Sequence of chain 2.OA:
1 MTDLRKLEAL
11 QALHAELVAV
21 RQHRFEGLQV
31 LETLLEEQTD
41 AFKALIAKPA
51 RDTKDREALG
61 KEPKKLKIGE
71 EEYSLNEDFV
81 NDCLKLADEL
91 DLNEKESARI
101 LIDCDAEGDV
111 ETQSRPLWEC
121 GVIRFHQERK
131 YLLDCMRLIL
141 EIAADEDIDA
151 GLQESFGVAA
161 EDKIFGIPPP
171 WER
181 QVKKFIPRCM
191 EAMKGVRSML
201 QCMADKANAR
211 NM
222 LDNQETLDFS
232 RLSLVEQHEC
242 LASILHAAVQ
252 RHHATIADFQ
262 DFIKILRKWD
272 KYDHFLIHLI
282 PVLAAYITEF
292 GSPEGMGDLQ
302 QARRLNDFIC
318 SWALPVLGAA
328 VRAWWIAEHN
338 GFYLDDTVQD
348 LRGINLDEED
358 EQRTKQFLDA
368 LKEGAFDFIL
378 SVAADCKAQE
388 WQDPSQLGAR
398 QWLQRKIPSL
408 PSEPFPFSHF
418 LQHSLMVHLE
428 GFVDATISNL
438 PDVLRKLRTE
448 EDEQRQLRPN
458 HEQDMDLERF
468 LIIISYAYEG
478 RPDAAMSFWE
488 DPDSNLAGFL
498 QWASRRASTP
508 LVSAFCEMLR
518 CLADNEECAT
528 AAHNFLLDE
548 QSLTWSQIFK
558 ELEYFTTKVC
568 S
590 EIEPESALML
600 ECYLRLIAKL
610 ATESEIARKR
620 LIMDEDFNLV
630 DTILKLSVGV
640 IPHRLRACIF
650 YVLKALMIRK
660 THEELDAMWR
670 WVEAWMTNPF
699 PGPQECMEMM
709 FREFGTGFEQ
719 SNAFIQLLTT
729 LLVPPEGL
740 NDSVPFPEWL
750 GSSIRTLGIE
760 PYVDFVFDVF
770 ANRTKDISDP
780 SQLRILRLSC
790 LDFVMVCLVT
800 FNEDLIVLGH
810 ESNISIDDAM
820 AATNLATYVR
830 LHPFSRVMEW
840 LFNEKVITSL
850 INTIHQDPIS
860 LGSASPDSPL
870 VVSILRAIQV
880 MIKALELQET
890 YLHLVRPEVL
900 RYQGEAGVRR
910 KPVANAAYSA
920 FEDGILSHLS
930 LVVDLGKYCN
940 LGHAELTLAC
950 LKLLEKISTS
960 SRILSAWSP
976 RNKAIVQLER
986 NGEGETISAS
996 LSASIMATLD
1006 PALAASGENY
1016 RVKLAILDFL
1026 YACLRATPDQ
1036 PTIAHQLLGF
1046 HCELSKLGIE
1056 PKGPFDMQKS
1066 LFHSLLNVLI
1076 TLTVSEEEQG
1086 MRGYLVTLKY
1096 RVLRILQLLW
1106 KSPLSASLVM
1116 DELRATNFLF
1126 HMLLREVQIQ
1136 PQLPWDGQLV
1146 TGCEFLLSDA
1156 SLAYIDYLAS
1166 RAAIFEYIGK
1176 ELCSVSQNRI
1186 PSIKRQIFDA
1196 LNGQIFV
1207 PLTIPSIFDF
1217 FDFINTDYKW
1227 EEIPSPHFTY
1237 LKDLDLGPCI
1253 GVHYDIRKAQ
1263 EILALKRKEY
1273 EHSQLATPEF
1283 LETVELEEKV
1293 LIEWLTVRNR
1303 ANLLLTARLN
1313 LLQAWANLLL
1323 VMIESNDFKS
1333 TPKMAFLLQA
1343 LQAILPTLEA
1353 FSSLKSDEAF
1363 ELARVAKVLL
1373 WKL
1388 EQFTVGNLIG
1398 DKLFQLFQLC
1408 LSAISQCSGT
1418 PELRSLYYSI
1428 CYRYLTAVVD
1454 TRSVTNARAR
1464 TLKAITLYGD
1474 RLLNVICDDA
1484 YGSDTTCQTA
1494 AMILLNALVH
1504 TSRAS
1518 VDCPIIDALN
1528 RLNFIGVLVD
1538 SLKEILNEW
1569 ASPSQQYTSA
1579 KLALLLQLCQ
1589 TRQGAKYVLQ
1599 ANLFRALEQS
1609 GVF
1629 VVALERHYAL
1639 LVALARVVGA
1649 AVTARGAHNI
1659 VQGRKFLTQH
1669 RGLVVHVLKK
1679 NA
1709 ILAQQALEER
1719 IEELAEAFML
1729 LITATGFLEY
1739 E

Binding-site contacts:
Ligand atom CE2 contacts residue ASN1072 of chain 2.OA at 4.4 Å.
Ligand atom CZ contacts residue ASN1072 of chain 2.OA at 3.5 Å.
Ligand atom CD1 contacts residue ASN1122 of chain 2.OA at 4.3 Å.
Ligand atom CA contacts residue HIS1126 of chain 2.OA at 4.3 Å.
Ligand atom CD1 contacts residue ALA1120 of chain 2.OA at 4.3 Å (hydrophobic).
Ligand atom CD2 contacts residue HIS1126 of chain 2.OA at 3.4 Å.
Ligand atom C contacts residue HIS1126 of chain 2.OA at 4.0 Å.
Ligand atom CD2 contacts residue LEU1129 of chain 2.OA at 4.2 Å (hydrophobic).
Ligand atom CE2 contacts residue GLN1063 of chain 2.OA at 3.3 Å.
Ligand atom CD1 contacts residue GLN1063 of chain 2.OA at 3.8 Å.
Ligand atom CG contacts residue ALA1120 of chain 2.OA at 4.4 Å (hydrophobic).
Ligand atom C contacts residue VAL1202 of chain 2.OA at 4.2 Å (hydrophobic).
Ligand atom CG contacts residue HIS1126 of chain 2.OA at 4.3 Å.
Ligand atom CG contacts residue GLN1063 of chain 2.OA at 4.3 Å.
Ligand atom SD contacts residue ASN1072 of chain 2.OA at 3.7 Å.
Ligand atom CD1 contacts residue ASN1072 of chain 2.OA at 4.0 Å.
Ligand atom CD2 contacts residue GLN1063 of chain 2.OA at 3.6 Å.
Ligand atom OH contacts residue HIS1068 of chain 2.OA at 3.8 Å.
Ligand atom CA contacts residue GLN1063 of chain 2.OA at 4.3 Å.
Ligand atom CZ contacts residue GLN1063 of chain 2.OA at 4.1 Å.
Ligand atom O contacts residue GLN1063 of chain 2.OA at 2.9 Å (h-bond).
Ligand atom CD1 contacts residue THR1121 of chain 2.OA at 3.0 Å.
Ligand atom CD2 contacts residue PHE1125 of chain 2.OA at 4.2 Å (hydrophobic).
Ligand atom CB contacts residue THR1121 of chain 2.OA at 3.3 Å.
Ligand atom CD2 contacts residue ALA1120 of chain 2.OA at 3.5 Å (hydrophobic).
Ligand atom CD2 contacts residue THR1121 of chain 2.OA at 4.0 Å.
Ligand atom O contacts residue THR1121 of chain 2.OA at 4.0 Å.
Ligand atom OH contacts residue ASN1072 of chain 2.OA at 3.1 Å (h-bond).
Ligand atom O contacts residue HIS1126 of chain 2.OA at 3.3 Å (h-bond).
Ligand atom OH contacts residue GLN1063 of chain 2.OA at 3.7 Å.
Ligand atom O contacts residue VAL1202 of chain 2.OA at 3.2 Å.
Ligand atom C contacts residue GLN1063 of chain 2.OA at 3.9 Å.
Ligand atom CD2 contacts residue THR1121 of chain 2.OA at 4.3 Å.
Ligand atom CE1 contacts residue ASN1072 of chain 2.OA at 3.3 Å.
Ligand atom CG2 contacts residue GLN1063 of chain 2.OA at 3.3 Å.
Ligand atom CG contacts residue THR1121 of chain 2.OA at 3.3 Å.
Ligand atom CD1 contacts residue PHE1125 of chain 2.OA at 3.6 Å (hydrophobic).
Ligand atom CE1 contacts residue THR1121 of chain 2.OA at 3.9 Å.
Ligand atom CB contacts residue GLN1063 of chain 2.OA at 4.5 Å.
Ligand atom CG contacts residue ASN1072 of chain 2.OA at 4.2 Å.

The small molecule below binds the protein below.
Small molecule (SMILES): CC[C@H](C)[C@H](N)C(=O)N[C@@H](CC(C)C)C(=O)N1CCC[C@H]1C(=O)N[C@@H](CCSC)C(=O)N[C@@H](Cc1ccc(O)cc1)C(=O)N[C@@H](CCCCN)C(=O)N[C@@H](CC(C)C)C(=O)N[C@@H](CO)C(=O)N1CCC[C@H]1C=O